The protein below binds the small molecule below.
Small molecule (SMILES): CCC(=O)Nc1ccc(OC)c(Nc2cc(-c3[nH]c(SCCOC)nc3-c3ccc(F)cc3)ccn2)c1

Binding-site contacts:
Ligand atom O05 contacts residue LEU97 of chain 1.B at 3.5 Å.
Ligand atom F34 contacts residue LEU93 of chain 1.B at 2.8 Å.
Ligand atom C27 contacts residue GLY101 of chain 1.B at 3.6 Å.
Ligand atom C23 contacts residue GLN96 of chain 1.B at 3.2 Å.
Ligand atom C37 contacts residue GLY24 of chain 1.B at 3.4 Å.
Ligand atom C37 contacts residue SER25 of chain 1.B at 3.6 Å.
Ligand atom C23 contacts residue MET98 of chain 1.B at 3.6 Å (hydrophobic).
Ligand atom C18 contacts residue ARG146 of chain 1.B at 3.3 Å.
Ligand atom O36 contacts residue LYS50 of chain 1.B at 3.2 Å (salt-bridge).
Ligand atom C09 contacts residue ALA48 of chain 1.B at 3.6 Å (hydrophobic).
Ligand atom O36 contacts residue ARG146 of chain 1.B at 3.0 Å (salt-bridge).
Ligand atom C01 contacts residue ASP160 of chain 1.B at 3.3 Å.
Ligand atom C35 contacts residue ARG146 of chain 1.B at 3.6 Å.
Ligand atom S17 contacts residue ASN147 of chain 1.B at 3.5 Å (h-bond).
Ligand atom S17 contacts residue ASP160 of chain 1.B at 3.4 Å (salt-bridge).
Ligand atom N10 contacts residue MET98 of chain 1.B at 3.0 Å (h-bond).
Ligand atom N04 contacts residue LYS50 of chain 1.B at 3.5 Å (salt-bridge).
Ligand atom C33 contacts residue CYS102 of chain 1.B at 1.8 Å (hydrophobic).
Ligand atom C22 contacts residue LEU149 of chain 1.B at 3.4 Å (hydrophobic).
Ligand atom O08 contacts residue CYS102 of chain 1.B at 3.2 Å.
Ligand atom C01 contacts residue THR159 of chain 1.B at 3.6 Å.
Ligand atom O05 contacts residue LEU23 of chain 1.B at 3.6 Å.
Ligand atom F34 contacts residue MET95 of chain 1.B at 3.3 Å.
Ligand atom F34 contacts residue LEU82 of chain 1.B at 3.6 Å.
Ligand atom O05 contacts residue MET98 of chain 1.B at 3.2 Å (h-bond).
Ligand atom C33 contacts residue ARG146 of chain 1.B at 3.5 Å.
Ligand atom C31 contacts residue CYS102 of chain 1.B at 3.2 Å (hydrophobic).
Ligand atom C03 contacts residue MET95 of chain 1.B at 3.4 Å (hydrophobic).
Ligand atom C37 contacts residue ARG146 of chain 1.B at 3.4 Å.
Ligand atom S17 contacts residue LYS50 of chain 1.B at 3.4 Å (salt-bridge).
Ligand atom C21 contacts residue LEU149 of chain 1.B at 3.4 Å (hydrophobic).
Ligand atom N07 contacts residue MET98 of chain 1.B at 2.9 Å (h-bond).
Ligand atom F34 contacts residue ILE94 of chain 1.B at 2.9 Å.
Ligand atom C16 contacts residue THR159 of chain 1.B at 3.5 Å.
Ligand atom C23 contacts residue ALA48 of chain 1.B at 3.3 Å (hydrophobic).
Ligand atom C32 contacts residue CYS102 of chain 1.B at 2.9 Å (hydrophobic).
Ligand atom C06 contacts residue MET95 of chain 1.B at 3.4 Å (hydrophobic).
Ligand atom C22 contacts residue MET95 of chain 1.B at 3.4 Å (hydrophobic).
Ligand atom N04 contacts residue ASP160 of chain 1.B at 2.8 Å (salt-bridge).
Ligand atom C30 contacts residue GLY101 of chain 1.B at 3.5 Å.

Sequence of chain 1.B:
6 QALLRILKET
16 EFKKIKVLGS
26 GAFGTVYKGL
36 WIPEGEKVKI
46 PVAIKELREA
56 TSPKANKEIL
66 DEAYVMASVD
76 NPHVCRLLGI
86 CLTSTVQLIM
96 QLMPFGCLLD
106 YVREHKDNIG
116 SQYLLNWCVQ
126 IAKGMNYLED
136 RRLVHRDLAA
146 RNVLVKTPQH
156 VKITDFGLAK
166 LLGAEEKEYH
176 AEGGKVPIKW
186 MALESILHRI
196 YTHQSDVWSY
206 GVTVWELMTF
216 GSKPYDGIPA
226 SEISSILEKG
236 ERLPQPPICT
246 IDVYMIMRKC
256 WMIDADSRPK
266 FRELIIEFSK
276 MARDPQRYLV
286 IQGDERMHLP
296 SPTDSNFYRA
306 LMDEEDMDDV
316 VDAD